The protein below binds the small molecule below.
Small molecule (SMILES): CC(C)C[C@H](NC(=O)[C@@H](NC(=O)[C@@H](NC(=O)[C@@H](NC(=O)[C@H](CC(=O)O)NC(=O)[C@H](CO)NC(=O)[C@H](CO)NC(=O)[C@@H](N)Cc1ccc(O)cc1)C(C)C)[C@@H](C)O)[C@@H](C)O)C(=O)N[C@H](C(=O)O)C(C)C

Sequence of chain 1.A:
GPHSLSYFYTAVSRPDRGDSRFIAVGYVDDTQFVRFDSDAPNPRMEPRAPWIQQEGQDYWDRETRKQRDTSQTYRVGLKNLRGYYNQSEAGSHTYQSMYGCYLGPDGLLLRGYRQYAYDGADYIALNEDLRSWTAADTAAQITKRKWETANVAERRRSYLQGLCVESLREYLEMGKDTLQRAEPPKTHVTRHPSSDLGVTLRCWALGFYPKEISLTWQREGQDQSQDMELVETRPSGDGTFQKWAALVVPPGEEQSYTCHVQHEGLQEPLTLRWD

Binding-site contacts:
Ligand atom OG contacts residue GLN67 of chain 1.A at 3.1 Å (h-bond).
Ligand atom CD1 contacts residue TYR171 of chain 1.A at 3.3 Å (hydrophobic).
Ligand atom N contacts residue GLU63 of chain 1.A at 3.0 Å (salt-bridge).
Ligand atom N contacts residue TYR99 of chain 1.A at 2.9 Å (h-bond).
Ligand atom CG2 contacts residue TYR123 of chain 1.A at 3.5 Å (hydrophobic).
Ligand atom OXT contacts residue ASN80 of chain 1.A at 3.0 Å (h-bond).
Ligand atom CA contacts residue TYR7 of chain 1.A at 3.4 Å (hydrophobic).
Ligand atom O contacts residue LYS146 of chain 1.A at 2.9 Å (salt-bridge).
Ligand atom C contacts residue LYS146 of chain 1.A at 3.2 Å.
Ligand atom N contacts residue TYR7 of chain 1.A at 3.0 Å (h-bond).
Ligand atom N contacts residue TYR7 of chain 1.A at 3.3 Å (h-bond).
Ligand atom OG contacts residue GLU63 of chain 1.A at 2.9 Å (salt-bridge).
Ligand atom O contacts residue TYR159 of chain 1.A at 2.6 Å (h-bond).
Ligand atom C contacts residue ARG156 of chain 1.A at 3.4 Å.
Ligand atom OXT contacts residue LYS146 of chain 1.A at 2.8 Å (salt-bridge).
Ligand atom C contacts residue TYR7 of chain 1.A at 3.2 Å (hydrophobic).
Ligand atom CB contacts residue TYR99 of chain 1.A at 3.3 Å (hydrophobic).
Ligand atom CB contacts residue ARG156 of chain 1.A at 3.1 Å.
Ligand atom CD2 contacts residue GLU63 of chain 1.A at 3.5 Å.
Ligand atom CB contacts residue GLN67 of chain 1.A at 3.4 Å.
Ligand atom O contacts residue LYS66 of chain 1.A at 2.8 Å (salt-bridge).
Ligand atom CZ contacts residue TYR59 of chain 1.A at 3.4 Å (hydrophobic).
Ligand atom O contacts residue TRP147 of chain 1.A at 3.0 Å (h-bond).
Ligand atom N contacts residue SER167 of chain 1.A at 3.4 Å (h-bond).
Ligand atom OXT contacts residue TYR84 of chain 1.A at 3.5 Å (h-bond).
Ligand atom CD1 contacts residue SER167 of chain 1.A at 3.3 Å.
Ligand atom O contacts residue TYR84 of chain 1.A at 3.0 Å (h-bond).
Ligand atom CA contacts residue TYR171 of chain 1.A at 3.5 Å (hydrophobic).
Ligand atom CG2 contacts residue TRP147 of chain 1.A at 3.3 Å (hydrophobic).
Ligand atom O contacts residue THR143 of chain 1.A at 2.7 Å (h-bond).
Ligand atom OG1 contacts residue THR70 of chain 1.A at 2.9 Å (h-bond).
Ligand atom N contacts residue TYR171 of chain 1.A at 2.6 Å (h-bond).
Ligand atom CG2 contacts residue THR143 of chain 1.A at 3.3 Å.
Ligand atom CD1 contacts residue THR73 of chain 1.A at 3.5 Å.
Ligand atom OG contacts residue LYS66 of chain 1.A at 3.5 Å.
Ligand atom CE2 contacts residue TYR59 of chain 1.A at 3.5 Å (hydrophobic).
Ligand atom O contacts residue ARG156 of chain 1.A at 2.6 Å (salt-bridge).
Ligand atom CG1 contacts residue ARG156 of chain 1.A at 3.4 Å.
Ligand atom CG1 contacts residue GLY77 of chain 1.A at 3.5 Å.
Ligand atom CG2 contacts residue THR73 of chain 1.A at 3.5 Å.